Sequence of chain 2.F:
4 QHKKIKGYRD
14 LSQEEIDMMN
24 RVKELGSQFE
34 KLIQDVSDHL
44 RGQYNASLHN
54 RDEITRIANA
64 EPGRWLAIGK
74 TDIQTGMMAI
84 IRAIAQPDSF

Sequence of chain 2.E:
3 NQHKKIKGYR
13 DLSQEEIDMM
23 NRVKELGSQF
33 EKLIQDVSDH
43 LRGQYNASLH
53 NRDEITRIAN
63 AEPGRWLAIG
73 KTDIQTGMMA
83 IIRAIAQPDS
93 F

Binding-site contacts:
Ligand atom N1 contacts residue ARG12 of chain 2.F at 3.2 Å (salt-bridge).
Ligand atom P contacts residue TYR11 of chain 2.E at 3.5 Å.
Ligand atom N31 contacts residue ALA88 of chain 2.E at 3.5 Å.
Ligand atom C61 contacts residue TYR11 of chain 2.E at 3.5 Å (hydrophobic).
Ligand atom O2P1 contacts residue MET81 of chain 2.E at 3.2 Å.
Ligand atom O4'1 contacts residue ILE84 of chain 2.E at 3.5 Å.
Ligand atom O5'1 contacts residue TYR11 of chain 2.F at 3.5 Å (h-bond).
Ligand atom N11 contacts residue ARG12 of chain 2.E at 3.0 Å (salt-bridge).
Ligand atom N3 contacts residue PRO90 of chain 2.F at 3.5 Å (h-bond).
Ligand atom C2 contacts residue PRO90 of chain 2.F at 3.6 Å (hydrophobic).
Ligand atom C4 contacts residue ALA88 of chain 2.F at 3.3 Å (hydrophobic).
Ligand atom N71 contacts residue TYR11 of chain 2.E at 3.5 Å.
Ligand atom N6 contacts residue GLN4 of chain 2.E at 3.1 Å (h-bond).
Ligand atom N3 contacts residue ALA88 of chain 2.F at 3.4 Å.
Ligand atom O1P1 contacts residue TYR11 of chain 2.F at 2.7 Å (h-bond).
Ligand atom O2'1 contacts residue PRO90 of chain 2.E at 3.3 Å.
Ligand atom O1P contacts residue TYR11 of chain 2.E at 2.5 Å (h-bond).
Ligand atom C2 contacts residue ALA88 of chain 2.F at 3.6 Å (hydrophobic).
Ligand atom O2P contacts residue LYS26 of chain 2.F at 3.5 Å (salt-bridge).
Ligand atom O1P contacts residue LYS26 of chain 2.F at 2.6 Å (salt-bridge).
Ligand atom C41 contacts residue ALA88 of chain 2.E at 3.4 Å (hydrophobic).
Ligand atom N9 contacts residue ALA88 of chain 2.F at 3.6 Å.
Ligand atom O2P contacts residue ILE84 of chain 2.F at 3.5 Å.
Ligand atom O5' contacts residue ILE84 of chain 2.F at 3.6 Å.
Ligand atom C5' contacts residue MET81 of chain 2.F at 3.5 Å (hydrophobic).
Ligand atom O1P1 contacts residue LYS26 of chain 2.E at 2.6 Å (salt-bridge).
Ligand atom O5'1 contacts residue ILE84 of chain 2.E at 3.5 Å.
Ligand atom N6 contacts residue ARG12 of chain 2.F at 3.4 Å (salt-bridge).
Ligand atom O5' contacts residue TYR11 of chain 2.E at 3.3 Å (h-bond).
Ligand atom C6 contacts residue LEU14 of chain 2.F at 3.6 Å (hydrophobic).
Ligand atom O2P contacts residue MET81 of chain 2.F at 3.3 Å.
Ligand atom P contacts residue LYS26 of chain 2.F at 3.6 Å.
Ligand atom N11 contacts residue TYR11 of chain 2.E at 3.3 Å.
Ligand atom N31 contacts residue PRO90 of chain 2.E at 3.5 Å.
Ligand atom N1 contacts residue TYR11 of chain 2.F at 3.5 Å.
Ligand atom O2P1 contacts residue ILE84 of chain 2.E at 3.5 Å.
Ligand atom N61 contacts residue ARG12 of chain 2.E at 3.2 Å (salt-bridge).
Ligand atom C5'1 contacts residue MET81 of chain 2.E at 3.6 Å (hydrophobic).
Ligand atom N6 contacts residue LEU14 of chain 2.F at 3.3 Å.
Ligand atom O2' contacts residue PRO90 of chain 2.F at 3.4 Å.

This protein binds this small molecule.
Small molecule (SMILES): Nc1ncnc2c1ncn2[C@@H]1O[C@@H]2CO[P](=O)(O)O[C@H]3[C@@H](O)[C@H](n4cnc5c(N)ncnc54)O[C@@H]3CO[P](=O)(O)O[C@H]2[C@H]1O